The small molecule below binds the protein below.
Small molecule (SMILES): CC(=O)N[C@@H]1[C@@H](O)[C@H](O)[C@@H](CO)O[C@H]1O

Sequence of chain 1.D:
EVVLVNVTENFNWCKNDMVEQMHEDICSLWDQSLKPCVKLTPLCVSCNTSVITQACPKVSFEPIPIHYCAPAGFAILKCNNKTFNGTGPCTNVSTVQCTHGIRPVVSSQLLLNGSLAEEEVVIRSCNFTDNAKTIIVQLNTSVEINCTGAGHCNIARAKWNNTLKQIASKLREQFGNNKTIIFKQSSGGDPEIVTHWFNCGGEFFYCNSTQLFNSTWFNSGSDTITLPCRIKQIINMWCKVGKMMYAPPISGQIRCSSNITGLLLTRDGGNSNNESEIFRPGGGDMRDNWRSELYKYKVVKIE

Binding-site contacts:
Ligand atom C4 contacts residue NAG1 of chain 1.X at 3.8 Å.
Ligand atom O7 contacts residue ASN84 of chain 1.D at 3.1 Å (h-bond).
Ligand atom C6 contacts residue ASN88 of chain 1.D at 3.9 Å.
Ligand atom N2 contacts residue THR94 of chain 1.D at 4.5 Å.
Ligand atom O7 contacts residue THR94 of chain 1.D at 2.8 Å (h-bond).
Ligand atom O3 contacts residue ASN84 of chain 1.D at 4.2 Å.
Ligand atom O4 contacts residue NAG1 of chain 1.X at 3.4 Å (h-bond).
Ligand atom C7 contacts residue ASN84 of chain 1.D at 3.0 Å.
Ligand atom O6 contacts residue ASN88 of chain 1.D at 2.9 Å (h-bond).
Ligand atom C6 contacts residue NAG1 of chain 1.X at 4.2 Å.
Ligand atom C2 contacts residue ASN84 of chain 1.D at 2.0 Å.
Ligand atom C5 contacts residue ASN84 of chain 1.D at 3.6 Å.
Ligand atom O6 contacts residue THR86 of chain 1.D at 3.9 Å.
Ligand atom C1 contacts residue THR86 of chain 1.D at 4.0 Å.
Ligand atom O5 contacts residue THR86 of chain 1.D at 3.3 Å (h-bond).
Ligand atom C4 contacts residue ASN84 of chain 1.D at 3.8 Å.
Ligand atom O6 contacts residue PHE87 of chain 1.D at 4.5 Å.
Ligand atom C8 contacts residue ASN84 of chain 1.D at 3.5 Å.
Ligand atom C5 contacts residue THR86 of chain 1.D at 4.0 Å.
Ligand atom C7 contacts residue THR94 of chain 1.D at 3.7 Å.
Ligand atom N2 contacts residue ASN84 of chain 1.D at 2.7 Å (h-bond).
Ligand atom O6 contacts residue NAG1 of chain 1.X at 3.4 Å (h-bond).
Ligand atom O5 contacts residue PHE87 of chain 1.D at 4.0 Å.
Ligand atom O5 contacts residue ASN84 of chain 1.D at 2.4 Å (h-bond).
Ligand atom O7 contacts residue ASN95 of chain 1.D at 4.5 Å.
Ligand atom C3 contacts residue ASN84 of chain 1.D at 3.4 Å.
Ligand atom C1 contacts residue ASN84 of chain 1.D at 1.4 Å.
Ligand atom C6 contacts residue THR86 of chain 1.D at 3.9 Å.